A protein and the small-molecule ligand that binds it are described below.
Small molecule (SMILES): CC(=O)N[C@@H]1[C@@H](O)[C@H](O)[C@@H](CO)O[C@H]1O

Sequence of chain 1.D:
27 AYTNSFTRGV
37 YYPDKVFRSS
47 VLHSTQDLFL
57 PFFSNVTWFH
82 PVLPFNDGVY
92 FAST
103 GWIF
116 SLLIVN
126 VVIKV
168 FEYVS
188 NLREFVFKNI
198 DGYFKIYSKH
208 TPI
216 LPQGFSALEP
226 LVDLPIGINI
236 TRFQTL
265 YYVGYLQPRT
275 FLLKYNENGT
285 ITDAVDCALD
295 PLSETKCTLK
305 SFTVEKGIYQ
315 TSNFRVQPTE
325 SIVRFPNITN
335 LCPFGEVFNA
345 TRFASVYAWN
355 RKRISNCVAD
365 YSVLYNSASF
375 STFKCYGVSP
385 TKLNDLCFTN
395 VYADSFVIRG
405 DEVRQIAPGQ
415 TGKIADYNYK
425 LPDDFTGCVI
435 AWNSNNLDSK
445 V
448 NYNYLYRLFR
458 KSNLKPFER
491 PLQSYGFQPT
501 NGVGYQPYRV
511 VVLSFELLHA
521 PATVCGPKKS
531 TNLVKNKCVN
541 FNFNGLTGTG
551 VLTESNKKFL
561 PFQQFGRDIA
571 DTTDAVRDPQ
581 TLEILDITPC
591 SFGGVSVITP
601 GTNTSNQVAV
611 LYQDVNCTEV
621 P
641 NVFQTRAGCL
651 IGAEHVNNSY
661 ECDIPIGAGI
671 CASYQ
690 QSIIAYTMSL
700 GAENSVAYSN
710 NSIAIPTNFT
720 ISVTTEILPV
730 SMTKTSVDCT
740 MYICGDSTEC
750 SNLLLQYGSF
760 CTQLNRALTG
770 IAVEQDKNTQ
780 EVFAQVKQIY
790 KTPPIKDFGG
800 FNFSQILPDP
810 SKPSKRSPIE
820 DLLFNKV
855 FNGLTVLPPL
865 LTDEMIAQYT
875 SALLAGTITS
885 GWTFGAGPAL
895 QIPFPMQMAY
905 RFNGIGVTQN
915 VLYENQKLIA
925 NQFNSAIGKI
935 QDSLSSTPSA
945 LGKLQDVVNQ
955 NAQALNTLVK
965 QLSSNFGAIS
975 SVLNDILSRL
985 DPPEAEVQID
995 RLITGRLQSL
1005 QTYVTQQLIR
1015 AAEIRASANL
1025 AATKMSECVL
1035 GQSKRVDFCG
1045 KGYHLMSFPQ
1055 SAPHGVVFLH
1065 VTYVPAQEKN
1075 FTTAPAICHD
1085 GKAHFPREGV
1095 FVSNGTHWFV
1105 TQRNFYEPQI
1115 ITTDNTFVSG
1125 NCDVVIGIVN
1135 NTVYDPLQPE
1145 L

Binding-site contacts:
Ligand atom C8 contacts residue SER60 of chain 1.D at 4.4 Å.
Ligand atom C3 contacts residue ASN61 of chain 1.D at 3.9 Å.
Ligand atom O6 contacts residue TYR28 of chain 1.D at 4.5 Å.
Ligand atom N2 contacts residue ASN61 of chain 1.D at 3.0 Å (h-bond).
Ligand atom C8 contacts residue PHE59 of chain 1.D at 3.5 Å (hydrophobic).
Ligand atom O7 contacts residue ASN61 of chain 1.D at 3.2 Å (h-bond).
Ligand atom C1 contacts residue ASN61 of chain 1.D at 1.5 Å.
Ligand atom C2 contacts residue ASN61 of chain 1.D at 2.5 Å.
Ligand atom C7 contacts residue ASN61 of chain 1.D at 3.3 Å.
Ligand atom O5 contacts residue ASN61 of chain 1.D at 2.4 Å (h-bond).
Ligand atom C8 contacts residue ASN61 of chain 1.D at 3.8 Å.
Ligand atom C4 contacts residue ASN61 of chain 1.D at 4.3 Å.
Ligand atom C5 contacts residue ASN61 of chain 1.D at 3.8 Å.